This protein binds this small molecule.
Small molecule (SMILES): CC(=O)N[C@@H]1[C@@H](O)[C@H](O[C@@H]2O[C@H](CO)[C@H](O)[C@H](O[C@]3(C(=O)O)C[C@H](O)[C@@H](NC(C)=O)[C@H]([C@H](O)[C@H](O)CO)O3)[C@H]2O)[C@@H](CO)O[C@H]1O

Binding-site contacts:
Ligand atom O1A contacts residue LEU221 of chain 1.E at 3.6 Å.
Ligand atom O8 contacts residue TYR90 of chain 1.E at 2.8 Å (h-bond).
Ligand atom O4 contacts residue THR128 of chain 1.E at 3.4 Å (h-bond).
Ligand atom C5 contacts residue THR128 of chain 1.E at 3.6 Å.
Ligand atom C9 contacts residue GLU185 of chain 1.E at 3.2 Å.
Ligand atom O9 contacts residue GLY223 of chain 1.E at 3.9 Å.
Ligand atom O8 contacts residue TRP146 of chain 1.E at 3.7 Å.
Ligand atom C8 contacts residue GLU185 of chain 1.E at 3.9 Å.
Ligand atom C7 contacts residue TRP146 of chain 1.E at 3.8 Å (hydrophobic).
Ligand atom C9 contacts residue TYR90 of chain 1.E at 3.3 Å (hydrophobic).
Ligand atom C9 contacts residue TRP146 of chain 1.E at 3.8 Å (hydrophobic).
Ligand atom C8 contacts residue TRP146 of chain 1.E at 4.0 Å (hydrophobic).
Ligand atom C1 contacts residue LYS130 of chain 1.E at 3.8 Å.
Ligand atom O6 contacts residue SER181 of chain 1.E at 3.7 Å.
Ligand atom O1B contacts residue THR129 of chain 1.E at 3.5 Å.
Ligand atom C4 contacts residue THR128 of chain 1.E at 3.2 Å.
Ligand atom O1B contacts residue LYS130 of chain 1.E at 2.9 Å (salt-bridge).
Ligand atom C9 contacts residue HIS178 of chain 1.E at 3.3 Å.
Ligand atom C11 contacts residue GLY127 of chain 1.E at 3.7 Å.
Ligand atom C10 contacts residue THR128 of chain 1.E at 4.0 Å.
Ligand atom C6 contacts residue GLN217 of chain 1.E at 3.8 Å.
Ligand atom O1A contacts residue THR129 of chain 1.E at 2.8 Å (h-bond).
Ligand atom O5 contacts residue GLN217 of chain 1.E at 3.1 Å (h-bond).
Ligand atom C11 contacts residue TRP146 of chain 1.E at 3.6 Å (hydrophobic).
Ligand atom O9 contacts residue TYR90 of chain 1.E at 2.9 Å (h-bond).
Ligand atom C11 contacts residue VAL148 of chain 1.E at 3.9 Å (hydrophobic).
Ligand atom C5 contacts residue GLN217 of chain 1.E at 4.0 Å.
Ligand atom O9 contacts residue HIS178 of chain 1.E at 3.2 Å (h-bond).
Ligand atom C1 contacts residue THR129 of chain 1.E at 3.6 Å.
Ligand atom C6 contacts residue SER222 of chain 1.E at 3.9 Å.
Ligand atom O8 contacts residue LEU221 of chain 1.E at 3.9 Å.
Ligand atom O9 contacts residue GLU185 of chain 1.E at 2.6 Å (salt-bridge).
Ligand atom O6 contacts residue LYS130 of chain 1.E at 3.5 Å.
Ligand atom O10 contacts residue LEU189 of chain 1.E at 3.2 Å.
Ligand atom C1 contacts residue GLN217 of chain 1.E at 3.9 Å.
Ligand atom O6 contacts residue SER222 of chain 1.E at 3.2 Å (h-bond).
Ligand atom O1 contacts residue GLN217 of chain 1.E at 3.7 Å.
Ligand atom N5 contacts residue THR128 of chain 1.E at 3.0 Å (h-bond).
Ligand atom C8 contacts residue TYR90 of chain 1.E at 3.7 Å (hydrophobic).
Ligand atom C6 contacts residue GLY220 of chain 1.E at 3.4 Å.

Sequence of chain 1.E:
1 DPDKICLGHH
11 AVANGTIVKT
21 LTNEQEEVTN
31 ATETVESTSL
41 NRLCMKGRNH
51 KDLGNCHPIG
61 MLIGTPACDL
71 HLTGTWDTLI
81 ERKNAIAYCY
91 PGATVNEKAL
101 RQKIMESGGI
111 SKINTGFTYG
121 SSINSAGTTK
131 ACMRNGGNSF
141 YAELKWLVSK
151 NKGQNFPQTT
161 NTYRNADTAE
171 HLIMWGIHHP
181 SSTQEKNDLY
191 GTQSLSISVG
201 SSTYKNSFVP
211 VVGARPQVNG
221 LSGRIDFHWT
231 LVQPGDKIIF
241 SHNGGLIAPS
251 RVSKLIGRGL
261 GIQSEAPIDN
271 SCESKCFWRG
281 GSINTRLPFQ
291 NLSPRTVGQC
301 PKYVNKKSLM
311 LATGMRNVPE